Binding-site contacts:
Ligand atom C1 contacts residue THR293 of chain 3.A at 4.2 Å.
Ligand atom C4 contacts residue ASN291 of chain 3.A at 4.2 Å.
Ligand atom C5 contacts residue ASN291 of chain 3.A at 3.7 Å.
Ligand atom C7 contacts residue ARG324 of chain 3.A at 3.6 Å.
Ligand atom O5 contacts residue ASN291 of chain 3.A at 2.3 Å (h-bond).
Ligand atom O7 contacts residue ASN291 of chain 3.A at 3.5 Å (h-bond).
Ligand atom N2 contacts residue ASN291 of chain 3.A at 2.9 Å (h-bond).
Ligand atom O5 contacts residue SER294 of chain 3.A at 3.4 Å (h-bond).
Ligand atom C8 contacts residue GLU292 of chain 3.A at 3.4 Å.
Ligand atom C7 contacts residue GLU292 of chain 3.A at 4.5 Å.
Ligand atom O7 contacts residue ARG324 of chain 3.A at 2.8 Å (salt-bridge).
Ligand atom C5 contacts residue SER294 of chain 3.A at 4.4 Å.
Ligand atom C6 contacts residue SER294 of chain 3.A at 4.3 Å.
Ligand atom C1 contacts residue SER294 of chain 3.A at 4.1 Å.
Ligand atom C1 contacts residue ASN291 of chain 3.A at 1.4 Å.
Ligand atom C8 contacts residue ARG324 of chain 3.A at 3.7 Å.
Ligand atom C7 contacts residue ASN291 of chain 3.A at 3.4 Å.
Ligand atom C3 contacts residue ASN291 of chain 3.A at 3.8 Å.
Ligand atom C2 contacts residue ASN291 of chain 3.A at 2.4 Å.

A small-molecule ligand and the protein it binds are described below.
Small molecule (SMILES): CC(=O)N[C@@H]1[C@@H](O)[C@H](O)[C@@H](CO)O[C@H]1O

Sequence of chain 3.A:
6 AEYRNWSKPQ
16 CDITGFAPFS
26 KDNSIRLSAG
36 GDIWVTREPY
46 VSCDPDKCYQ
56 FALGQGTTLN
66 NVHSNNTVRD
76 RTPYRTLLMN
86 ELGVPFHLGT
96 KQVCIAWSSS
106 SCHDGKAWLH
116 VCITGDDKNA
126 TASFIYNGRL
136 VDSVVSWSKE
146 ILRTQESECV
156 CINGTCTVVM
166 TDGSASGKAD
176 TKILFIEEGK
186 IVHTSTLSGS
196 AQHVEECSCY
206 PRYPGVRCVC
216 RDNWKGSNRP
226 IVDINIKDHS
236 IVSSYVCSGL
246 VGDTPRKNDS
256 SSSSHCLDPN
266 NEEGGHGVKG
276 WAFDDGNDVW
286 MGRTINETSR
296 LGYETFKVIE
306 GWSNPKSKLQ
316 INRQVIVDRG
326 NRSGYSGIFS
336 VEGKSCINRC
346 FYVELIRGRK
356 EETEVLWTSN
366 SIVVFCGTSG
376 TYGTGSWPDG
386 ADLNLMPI